Sequence of chain 1.B:
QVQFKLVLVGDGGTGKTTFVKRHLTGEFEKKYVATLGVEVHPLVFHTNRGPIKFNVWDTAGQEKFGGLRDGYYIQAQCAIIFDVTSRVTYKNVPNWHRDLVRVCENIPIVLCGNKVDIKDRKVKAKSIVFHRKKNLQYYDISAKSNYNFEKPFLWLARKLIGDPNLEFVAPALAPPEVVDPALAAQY

Binding-site contacts:
Ligand atom O3G contacts residue LYS23 of chain 1.B at 2.7 Å (salt-bridge).
Ligand atom O1B contacts residue LYS23 of chain 1.B at 2.8 Å (salt-bridge).
Ligand atom PB contacts residue MG1 of chain 1.C at 3.2 Å.
Ligand atom O2G contacts residue MG1 of chain 1.C at 2.7 Å.
Ligand atom O5' contacts residue GLY20 of chain 1.B at 3.0 Å (h-bond).
Ligand atom O1B contacts residue THR21 of chain 1.B at 3.1 Å (h-bond).
Ligand atom C8 contacts residue THR25 of chain 1.B at 3.3 Å.
Ligand atom O1G contacts residue THR42 of chain 1.B at 3.0 Å (h-bond).
Ligand atom O1A contacts residue THR25 of chain 1.B at 2.9 Å (h-bond).
Ligand atom N2 contacts residue ASP125 of chain 1.B at 3.2 Å (salt-bridge).
Ligand atom O3G contacts residue GLY19 of chain 1.B at 2.9 Å.
Ligand atom O2B contacts residue MG1 of chain 1.C at 2.8 Å.
Ligand atom O6 contacts residue LYS152 of chain 1.B at 3.2 Å (salt-bridge).
Ligand atom O2A contacts residue LYS38 of chain 1.B at 3.3 Å (salt-bridge).
Ligand atom O3' contacts residue LYS38 of chain 1.B at 2.9 Å (salt-bridge).
Ligand atom O2' contacts residue GLU36 of chain 1.B at 2.9 Å (salt-bridge).
Ligand atom O4' contacts residue LYS123 of chain 1.B at 3.4 Å (salt-bridge).
Ligand atom N1 contacts residue LYS152 of chain 1.B at 3.1 Å.
Ligand atom O1A contacts residue GLY22 of chain 1.B at 3.0 Å (h-bond).
Ligand atom N3B contacts residue MG1 of chain 1.C at 2.6 Å.
Ligand atom O2' contacts residue LYS37 of chain 1.B at 3.2 Å.
Ligand atom O3G contacts residue GLY20 of chain 1.B at 2.9 Å (h-bond).
Ligand atom O3G contacts residue GLY68 of chain 1.B at 3.0 Å (h-bond).
Ligand atom O1B contacts residue GLY22 of chain 1.B at 3.1 Å (h-bond).
Ligand atom O2' contacts residue PHE35 of chain 1.B at 3.1 Å.
Ligand atom C5' contacts residue GLY20 of chain 1.B at 3.0 Å.
Ligand atom PB contacts residue GLY20 of chain 1.B at 3.4 Å.
Ligand atom N1 contacts residue ASP125 of chain 1.B at 2.7 Å (salt-bridge).
Ligand atom C6 contacts residue LYS123 of chain 1.B at 3.3 Å.
Ligand atom O6 contacts residue ALA151 of chain 1.B at 3.2 Å (h-bond).
Ligand atom O2G contacts residue THR42 of chain 1.B at 3.2 Å.
Ligand atom O1G contacts residue ALA41 of chain 1.B at 3.3 Å.
Ligand atom N7 contacts residue ASN122 of chain 1.B at 3.2 Å (h-bond).
Ligand atom O2B contacts residue THR24 of chain 1.B at 2.6 Å (h-bond).
Ligand atom O1B contacts residue GLY20 of chain 1.B at 2.8 Å (h-bond).
Ligand atom O3A contacts residue GLY20 of chain 1.B at 2.6 Å (h-bond).
Ligand atom O6 contacts residue LYS123 of chain 1.B at 3.4 Å.
Ligand atom O3A contacts residue GLY22 of chain 1.B at 3.2 Å (h-bond).
Ligand atom PG contacts residue MG1 of chain 1.C at 2.9 Å.
Ligand atom N3B contacts residue GLY20 of chain 1.B at 3.1 Å (h-bond).

A protein and the small-molecule ligand that binds it are described below.
Small molecule (SMILES): Nc1nc2c(ncn2[C@@H]2O[C@H](CO[P](=O)(O)O[P](=O)(O)NP(=O)(O)O)[C@@H](O)[C@H]2O)c(=O)[nH]1